Sequence of chain 1.B:
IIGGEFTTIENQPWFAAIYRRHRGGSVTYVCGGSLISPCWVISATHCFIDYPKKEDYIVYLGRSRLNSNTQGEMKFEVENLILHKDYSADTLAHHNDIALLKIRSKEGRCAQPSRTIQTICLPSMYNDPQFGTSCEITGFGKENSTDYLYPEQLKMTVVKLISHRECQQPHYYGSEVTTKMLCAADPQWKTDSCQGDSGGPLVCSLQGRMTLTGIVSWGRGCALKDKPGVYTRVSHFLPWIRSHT

A protein and the small-molecule ligand that binds it are described below.
Small molecule (SMILES): NC(=O)CC[C@@H](C=O)NC(=O)CNC(=O)[C@@H](N)CS

Binding-site contacts:
Ligand atom CG contacts residue THR119 of chain 1.B at 4.0 Å.
Ligand atom CA contacts residue THR119 of chain 1.B at 4.3 Å.
Ligand atom NE2 contacts residue GLN118 of chain 1.B at 3.6 Å.
Ligand atom SG contacts residue CYS121 of chain 1.B at 2.0 Å (h-bond).
Ligand atom NE2 contacts residue PRO113 of chain 1.B at 3.5 Å.
Ligand atom N contacts residue THR119 of chain 1.B at 4.3 Å.
Ligand atom CD contacts residue THR119 of chain 1.B at 4.1 Å.
Ligand atom C contacts residue THR119 of chain 1.B at 3.5 Å.
Ligand atom SG contacts residue ARG209 of chain 1.B at 3.8 Å.
Ligand atom CA contacts residue CYS121 of chain 1.B at 4.5 Å (hydrophobic).
Ligand atom C contacts residue PRO113 of chain 1.B at 4.4 Å (hydrophobic).
Ligand atom CB contacts residue ILE120 of chain 1.B at 3.8 Å (hydrophobic).
Ligand atom OE1 contacts residue GLN112 of chain 1.B at 4.0 Å.
Ligand atom NE2 contacts residue THR119 of chain 1.B at 3.9 Å.
Ligand atom CG contacts residue PRO113 of chain 1.B at 4.2 Å (hydrophobic).
Ligand atom N contacts residue THR119 of chain 1.B at 4.1 Å.
Ligand atom CB contacts residue THR119 of chain 1.B at 3.5 Å.
Ligand atom OE1 contacts residue ALA111 of chain 1.B at 3.4 Å (h-bond).
Ligand atom CB contacts residue PRO113 of chain 1.B at 3.4 Å (hydrophobic).
Ligand atom O contacts residue PRO113 of chain 1.B at 3.8 Å.
Ligand atom OE1 contacts residue PRO38 of chain 1.B at 4.0 Å.
Ligand atom NE2 contacts residue ILE117 of chain 1.B at 3.6 Å.
Ligand atom CB contacts residue CYS121 of chain 1.B at 3.0 Å (hydrophobic).
Ligand atom CD contacts residue GLN112 of chain 1.B at 4.5 Å.
Ligand atom OE1 contacts residue PRO113 of chain 1.B at 3.5 Å.
Ligand atom NE2 contacts residue GLN112 of chain 1.B at 4.3 Å.
Ligand atom CD contacts residue PRO113 of chain 1.B at 3.8 Å (hydrophobic).
Ligand atom N contacts residue THR119 of chain 1.B at 3.1 Å (h-bond).
Ligand atom NE2 contacts residue LEU35 of chain 1.B at 4.3 Å.
Ligand atom CA contacts residue THR119 of chain 1.B at 3.0 Å.